Binding-site contacts:
Ligand atom O contacts residue ASN39 of chain 1.B at 2.9 Å (h-bond).
Ligand atom CB contacts residue GLY99 of chain 1.C at 3.5 Å.
Ligand atom N contacts residue TYR37 of chain 1.B at 3.7 Å.
Ligand atom CB contacts residue TYR37 of chain 1.B at 3.6 Å (hydrophobic).
Ligand atom CB contacts residue TYR51 of chain 1.B at 3.4 Å (hydrophobic).
Ligand atom CG2 contacts residue TYR32 of chain 1.C at 3.7 Å (hydrophobic).
Ligand atom C contacts residue ASN33 of chain 1.C at 3.6 Å.
Ligand atom C contacts residue ASN39 of chain 1.B at 3.6 Å.
Ligand atom O contacts residue TYR37 of chain 1.B at 3.3 Å.
Ligand atom CG contacts residue TYR37 of chain 1.B at 3.5 Å (hydrophobic).
Ligand atom CD contacts residue GLY96 of chain 1.B at 3.1 Å.
Ligand atom CG2 contacts residue HIS101 of chain 1.B at 3.7 Å.
Ligand atom CB contacts residue TYR31 of chain 1.B at 3.6 Å (hydrophobic).
Ligand atom CG contacts residue TYR31 of chain 1.B at 3.6 Å (hydrophobic).
Ligand atom OD2 contacts residue LYS35 of chain 1.B at 3.0 Å (salt-bridge).
Ligand atom OD2 contacts residue HIS35 of chain 1.C at 2.8 Å (h-bond).
Ligand atom CB contacts residue GLY99 of chain 1.C at 3.4 Å.
Ligand atom O contacts residue TYR51 of chain 1.B at 2.9 Å (h-bond).
Ligand atom OG1 contacts residue GLY99 of chain 1.C at 2.8 Å (h-bond).
Ligand atom CA contacts residue TYR51 of chain 1.B at 3.3 Å (hydrophobic).
Ligand atom C contacts residue TYR51 of chain 1.B at 3.6 Å (hydrophobic).
Ligand atom O contacts residue TYR37 of chain 1.B at 3.6 Å.
Ligand atom O contacts residue ASN33 of chain 1.C at 3.1 Å (h-bond).
Ligand atom CA contacts residue ASN39 of chain 1.B at 3.6 Å.
Ligand atom O contacts residue PHE54 of chain 1.B at 3.6 Å.
Ligand atom OD2 contacts residue GLN55 of chain 1.B at 3.5 Å (h-bond).
Ligand atom OD1 contacts residue HIS35 of chain 1.C at 3.2 Å (h-bond).
Ligand atom CG2 contacts residue ASP101 of chain 1.C at 3.4 Å.
Ligand atom CD contacts residue TYR37 of chain 1.B at 3.6 Å (hydrophobic).
Ligand atom O contacts residue GLN55 of chain 1.B at 3.1 Å (h-bond).
Ligand atom OD2 contacts residue TYR37 of chain 1.B at 2.6 Å (h-bond).
Ligand atom C contacts residue TYR37 of chain 1.B at 3.5 Å (hydrophobic).
Ligand atom CA contacts residue TYR37 of chain 1.B at 3.6 Å (hydrophobic).
Ligand atom N contacts residue TYR51 of chain 1.B at 3.3 Å (h-bond).
Ligand atom CG2 contacts residue GLY99 of chain 1.C at 3.6 Å.
Ligand atom CB contacts residue TRP50 of chain 1.C at 3.6 Å (hydrophobic).
Ligand atom CG contacts residue TYR37 of chain 1.B at 3.5 Å (hydrophobic).
Ligand atom OD1 contacts residue GLY99 of chain 1.C at 3.4 Å.
Ligand atom CG contacts residue HIS35 of chain 1.C at 3.4 Å.
Ligand atom OD1 contacts residue ASN33 of chain 1.C at 2.9 Å (h-bond).

The protein below binds the small molecule below.
Small molecule (SMILES): C[C@H](NC(=O)CNC(=O)[C@@H](NC(=O)CN)[C@@H](C)O)C(=O)N[C@H](C(=O)N1CCC[C@H]1C(=O)N[C@@H](C)C(=O)N[C@@H](CC(=O)O)C(=O)N[C@@H](CC(=O)O)C(=O)O)[C@@H](C)O

Sequence of chain 1.B:
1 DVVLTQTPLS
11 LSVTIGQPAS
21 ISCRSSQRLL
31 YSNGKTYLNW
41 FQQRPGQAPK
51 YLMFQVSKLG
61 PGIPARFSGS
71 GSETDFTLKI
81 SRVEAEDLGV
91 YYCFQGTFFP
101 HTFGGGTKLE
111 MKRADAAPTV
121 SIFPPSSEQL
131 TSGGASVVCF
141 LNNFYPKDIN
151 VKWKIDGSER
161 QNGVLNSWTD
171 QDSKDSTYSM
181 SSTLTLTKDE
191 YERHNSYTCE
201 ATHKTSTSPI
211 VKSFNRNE

Sequence of chain 1.C:
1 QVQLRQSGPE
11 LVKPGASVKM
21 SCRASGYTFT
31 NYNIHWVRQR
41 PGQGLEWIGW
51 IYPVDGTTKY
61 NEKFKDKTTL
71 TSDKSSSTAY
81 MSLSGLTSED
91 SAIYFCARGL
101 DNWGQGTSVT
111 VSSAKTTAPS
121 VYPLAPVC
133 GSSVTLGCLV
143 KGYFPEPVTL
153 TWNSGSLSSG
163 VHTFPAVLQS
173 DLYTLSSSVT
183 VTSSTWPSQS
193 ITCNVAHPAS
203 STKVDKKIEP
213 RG